A protein and the small-molecule ligand that binds it are described below.
Small molecule (SMILES): Nc1ncnc2c1ncn2[C@@H]1O[C@H](CO[P](=O)(O)O[P](=O)(O)CP(=O)(O)O)[C@@H](O)[C@H]1O

Sequence of chain 1.F:
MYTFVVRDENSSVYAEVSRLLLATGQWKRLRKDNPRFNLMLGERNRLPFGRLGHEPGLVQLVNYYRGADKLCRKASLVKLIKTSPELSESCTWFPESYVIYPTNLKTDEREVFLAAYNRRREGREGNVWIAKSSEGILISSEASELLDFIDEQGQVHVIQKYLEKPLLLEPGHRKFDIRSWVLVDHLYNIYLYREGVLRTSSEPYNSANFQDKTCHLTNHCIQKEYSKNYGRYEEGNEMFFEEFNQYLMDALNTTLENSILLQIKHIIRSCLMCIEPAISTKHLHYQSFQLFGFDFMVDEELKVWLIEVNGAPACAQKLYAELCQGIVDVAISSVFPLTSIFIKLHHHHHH

Binding-site contacts:
Ligand atom C2 contacts residue LYS198 of chain 1.F at 3.4 Å.
Ligand atom PB contacts residue GLU331 of chain 1.F at 3.4 Å.
Ligand atom PG contacts residue GLU331 of chain 1.F at 3.2 Å.
Ligand atom C3' contacts residue ILE330 of chain 1.F at 3.7 Å (hydrophobic).
Ligand atom O2' contacts residue HIS239 of chain 1.F at 3.6 Å.
Ligand atom N7 contacts residue ILE148 of chain 1.F at 3.7 Å.
Ligand atom N3 contacts residue LYS198 of chain 1.F at 2.9 Å (salt-bridge).
Ligand atom C2 contacts residue TYR185 of chain 1.F at 3.5 Å (hydrophobic).
Ligand atom O2B contacts residue LYS74 of chain 1.F at 2.9 Å (salt-bridge).
Ligand atom N1 contacts residue TYR185 of chain 1.F at 3.6 Å.
Ligand atom O2B contacts residue MG1 of chain 1.X at 2.3 Å.
Ligand atom N6 contacts residue ILE148 of chain 1.F at 3.6 Å.
Ligand atom O3' contacts residue ASP200 of chain 1.F at 2.3 Å (salt-bridge).
Ligand atom N6 contacts residue GLN183 of chain 1.F at 3.1 Å (h-bond).
Ligand atom O3A contacts residue GLU331 of chain 1.F at 3.3 Å (salt-bridge).
Ligand atom C2 contacts residue LEU186 of chain 1.F at 3.6 Å (hydrophobic).
Ligand atom O2A contacts residue LYS74 of chain 1.F at 3.1 Å (salt-bridge).
Ligand atom O1G contacts residue ASN333 of chain 1.F at 3.7 Å.
Ligand atom N6 contacts residue LYS184 of chain 1.F at 2.4 Å (salt-bridge).
Ligand atom O2G contacts residue GLU331 of chain 1.F at 2.8 Å (salt-bridge).
Ligand atom O1G contacts residue GLU331 of chain 1.F at 2.6 Å (salt-bridge).
Ligand atom O1G contacts residue MG1 of chain 1.X at 3.1 Å.
Ligand atom C4' contacts residue ASN242 of chain 1.F at 3.1 Å.
Ligand atom O3' contacts residue THR241 of chain 1.F at 2.7 Å (h-bond).
Ligand atom O2A contacts residue LYS150 of chain 1.F at 3.5 Å.
Ligand atom N1 contacts residue LEU186 of chain 1.F at 3.1 Å (h-bond).
Ligand atom N3 contacts residue MET320 of chain 1.F at 3.4 Å.
Ligand atom O2B contacts residue GLU331 of chain 1.F at 2.8 Å (salt-bridge).
Ligand atom O3G contacts residue ARG202 of chain 1.F at 3.5 Å (salt-bridge).
Ligand atom C2 contacts residue MET320 of chain 1.F at 3.4 Å (hydrophobic).
Ligand atom N7 contacts residue GLN183 of chain 1.F at 3.7 Å.
Ligand atom O2G contacts residue ARG222 of chain 1.F at 3.6 Å.
Ligand atom O2' contacts residue THR241 of chain 1.F at 3.1 Å (h-bond).
Ligand atom N3 contacts residue TYR185 of chain 1.F at 3.6 Å.
Ligand atom O3' contacts residue ASN242 of chain 1.F at 3.7 Å.
Ligand atom O2G contacts residue ASP318 of chain 1.F at 2.7 Å (salt-bridge).
Ligand atom O1A contacts residue LYS74 of chain 1.F at 3.7 Å.
Ligand atom C5' contacts residue ASN242 of chain 1.F at 3.0 Å.
Ligand atom C3' contacts residue ASP200 of chain 1.F at 3.5 Å.
Ligand atom C6 contacts residue LYS184 of chain 1.F at 3.7 Å.